Binding-site contacts:
Ligand atom C1 contacts residue THR72 of chain 1.D at 3.8 Å.
Ligand atom C3 contacts residue ASN41 of chain 1.E at 4.1 Å.
Ligand atom C1 contacts residue ASN70 of chain 1.D at 1.5 Å.
Ligand atom O4 contacts residue ASN41 of chain 1.E at 2.8 Å (h-bond).
Ligand atom O6 contacts residue ASN41 of chain 1.E at 4.5 Å.
Ligand atom C4 contacts residue ASN41 of chain 1.E at 3.1 Å.
Ligand atom C6 contacts residue ASN41 of chain 1.E at 3.5 Å.
Ligand atom O3 contacts residue ASN41 of chain 1.E at 3.9 Å.
Ligand atom C5 contacts residue ASN41 of chain 1.E at 4.2 Å.
Ligand atom C3 contacts residue ASN70 of chain 1.D at 3.8 Å.
Ligand atom N2 contacts residue ASN70 of chain 1.D at 2.9 Å (h-bond).
Ligand atom O5 contacts residue LEU87 of chain 1.D at 4.4 Å.
Ligand atom O5 contacts residue ASN41 of chain 1.E at 4.4 Å.
Ligand atom O5 contacts residue ASN70 of chain 1.D at 2.3 Å (h-bond).
Ligand atom O6 contacts residue ASN41 of chain 1.E at 4.2 Å.
Ligand atom O7 contacts residue ASN70 of chain 1.D at 3.2 Å (h-bond).
Ligand atom O6 contacts residue VAL9 of chain 1.E at 4.2 Å.
Ligand atom O5 contacts residue VAL9 of chain 1.E at 4.5 Å.
Ligand atom C8 contacts residue ASN40 of chain 1.E at 3.8 Å.
Ligand atom O7 contacts residue ASN40 of chain 1.E at 3.3 Å (h-bond).
Ligand atom O6 contacts residue ASN41 of chain 1.E at 4.3 Å.
Ligand atom C5 contacts residue ASN41 of chain 1.E at 4.1 Å.
Ligand atom N2 contacts residue THR72 of chain 1.D at 3.8 Å.
Ligand atom N2 contacts residue ASN40 of chain 1.E at 4.4 Å.
Ligand atom O6 contacts residue LEU43 of chain 1.E at 4.1 Å.
Ligand atom C5 contacts residue ASN70 of chain 1.D at 3.7 Å.
Ligand atom C2 contacts residue ASN70 of chain 1.D at 2.4 Å.
Ligand atom O2 contacts residue ASN41 of chain 1.E at 3.3 Å (h-bond).
Ligand atom C7 contacts residue ASN70 of chain 1.D at 3.3 Å.
Ligand atom C7 contacts residue ASN40 of chain 1.E at 3.6 Å.
Ligand atom C2 contacts residue THR72 of chain 1.D at 4.3 Å.
Ligand atom C4 contacts residue ASN70 of chain 1.D at 4.2 Å.
Ligand atom C8 contacts residue ASN70 of chain 1.D at 3.4 Å.

Sequence of chain 1.D:
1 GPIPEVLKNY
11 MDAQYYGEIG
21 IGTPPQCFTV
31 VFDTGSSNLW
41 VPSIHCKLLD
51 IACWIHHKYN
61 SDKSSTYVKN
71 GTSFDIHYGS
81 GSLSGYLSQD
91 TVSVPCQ

Sequence of chain 1.E:
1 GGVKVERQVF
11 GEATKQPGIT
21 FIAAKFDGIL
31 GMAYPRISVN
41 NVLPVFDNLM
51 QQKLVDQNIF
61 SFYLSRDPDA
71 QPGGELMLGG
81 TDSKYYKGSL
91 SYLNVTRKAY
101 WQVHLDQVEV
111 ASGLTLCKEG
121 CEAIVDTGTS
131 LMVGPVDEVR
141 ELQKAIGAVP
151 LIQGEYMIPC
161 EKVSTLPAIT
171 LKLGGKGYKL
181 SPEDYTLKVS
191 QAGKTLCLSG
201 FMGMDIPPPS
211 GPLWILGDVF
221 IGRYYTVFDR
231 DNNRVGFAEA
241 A

The small molecule below binds the protein below.
Small molecule (SMILES): CC(=O)N[C@H]1[C@H](O[C@H]2[C@H](O)[C@@H](NC(C)=O)CO[C@@H]2CO)O[C@H](CO)[C@@H](O[C@@H]2O[C@H](CO[C@H]3O[C@H](CO)[C@@H](O)[C@H](O)[C@@H]3O)[C@@H](O)[C@H](O)[C@@H]2O)[C@@H]1O